Binding-site contacts:
Ligand atom N1 contacts residue TYR341 of chain 1.B at 4.0 Å.
Ligand atom C3 contacts residue TYR341 of chain 1.B at 4.2 Å (hydrophobic).
Ligand atom C2 contacts residue TYR72 of chain 1.B at 3.8 Å (hydrophobic).
Ligand atom C4 contacts residue TYR72 of chain 1.B at 4.1 Å (hydrophobic).
Ligand atom C4 contacts residue TYR341 of chain 1.B at 3.1 Å (hydrophobic).
Ligand atom C3 contacts residue TYR124 of chain 1.B at 4.2 Å (hydrophobic).
Ligand atom SD contacts residue TYR72 of chain 1.B at 3.9 Å.
Ligand atom C5 contacts residue TYR72 of chain 1.B at 3.2 Å (hydrophobic).
Ligand atom C1 contacts residue TRP286 of chain 1.B at 4.1 Å (hydrophobic).
Ligand atom N1 contacts residue TYR124 of chain 1.B at 4.3 Å.
Ligand atom N1 contacts residue ASP74 of chain 1.B at 4.2 Å.
Ligand atom C4 contacts residue TYR124 of chain 1.B at 3.8 Å (hydrophobic).
Ligand atom C1 contacts residue TYR72 of chain 1.B at 4.5 Å (hydrophobic).
Ligand atom C5 contacts residue TRP286 of chain 1.B at 2.7 Å (hydrophobic).
Ligand atom N1 contacts residue TRP286 of chain 1.B at 3.9 Å.
Ligand atom C2 contacts residue TYR341 of chain 1.B at 3.9 Å (hydrophobic).
Ligand atom N1 contacts residue TYR72 of chain 1.B at 4.1 Å.
Ligand atom C3 contacts residue TRP286 of chain 1.B at 3.6 Å (hydrophobic).
Ligand atom C4 contacts residue ASP74 of chain 1.B at 2.9 Å.
Ligand atom C5 contacts residue TYR124 of chain 1.B at 3.9 Å (hydrophobic).
Ligand atom SD contacts residue TRP286 of chain 1.B at 4.3 Å.

A small-molecule ligand and the protein it binds are described below.
Small molecule (SMILES): C[N+](C)(C)CCS

Sequence of chain 1.B:
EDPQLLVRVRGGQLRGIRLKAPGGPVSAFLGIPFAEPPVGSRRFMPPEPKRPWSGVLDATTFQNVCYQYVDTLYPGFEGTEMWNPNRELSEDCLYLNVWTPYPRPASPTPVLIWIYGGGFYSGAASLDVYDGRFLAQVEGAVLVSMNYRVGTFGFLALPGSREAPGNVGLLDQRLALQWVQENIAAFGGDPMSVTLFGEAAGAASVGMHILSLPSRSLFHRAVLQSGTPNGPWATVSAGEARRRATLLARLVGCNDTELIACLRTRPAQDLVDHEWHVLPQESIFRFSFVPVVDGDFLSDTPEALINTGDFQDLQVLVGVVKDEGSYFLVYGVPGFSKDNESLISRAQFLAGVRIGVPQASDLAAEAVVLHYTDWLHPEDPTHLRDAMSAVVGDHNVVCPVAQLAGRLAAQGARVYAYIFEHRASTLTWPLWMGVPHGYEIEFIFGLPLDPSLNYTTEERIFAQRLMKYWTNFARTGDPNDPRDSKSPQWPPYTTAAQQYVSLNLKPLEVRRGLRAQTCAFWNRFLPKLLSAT